A protein and the small-molecule ligand that binds it are described below.
Small molecule (SMILES): OC[C@H]1O[C@@H](O[C@H]2[C@H](O)[C@@H](O)[C@@H](O)O[C@@H]2CO)[C@H](O)[C@@H](O)[C@H]1O

Sequence of chain 1.A:
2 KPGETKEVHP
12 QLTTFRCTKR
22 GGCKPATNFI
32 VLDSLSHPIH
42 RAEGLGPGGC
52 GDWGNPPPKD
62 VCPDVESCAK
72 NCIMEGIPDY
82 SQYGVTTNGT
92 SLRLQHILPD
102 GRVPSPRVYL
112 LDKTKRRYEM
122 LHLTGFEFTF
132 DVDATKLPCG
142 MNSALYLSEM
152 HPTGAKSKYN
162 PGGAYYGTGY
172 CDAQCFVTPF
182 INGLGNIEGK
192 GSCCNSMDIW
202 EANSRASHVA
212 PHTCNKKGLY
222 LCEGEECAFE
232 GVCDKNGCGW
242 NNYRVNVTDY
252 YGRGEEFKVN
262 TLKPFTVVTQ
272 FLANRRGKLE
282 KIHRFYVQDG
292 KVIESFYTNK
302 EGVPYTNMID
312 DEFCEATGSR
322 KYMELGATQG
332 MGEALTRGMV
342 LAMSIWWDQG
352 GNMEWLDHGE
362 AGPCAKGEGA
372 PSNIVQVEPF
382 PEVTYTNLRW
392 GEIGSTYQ

Binding-site contacts:
Ligand atom C6 contacts residue TRP347 of chain 1.A at 3.9 Å (hydrophobic).
Ligand atom O2 contacts residue GLN175 of chain 1.A at 3.0 Å (h-bond).
Ligand atom O4 contacts residue TYR147 of chain 1.A at 3.4 Å (h-bond).
Ligand atom C1 contacts residue ASP199 of chain 1.A at 3.0 Å.
Ligand atom O3 contacts residue ASP173 of chain 1.A at 2.7 Å (salt-bridge).
Ligand atom O4 contacts residue ARG108 of chain 1.A at 3.3 Å (salt-bridge).
Ligand atom O3 contacts residue SER345 of chain 1.A at 3.9 Å.
Ligand atom C2 contacts residue ARG108 of chain 1.A at 3.9 Å.
Ligand atom O3 contacts residue GLN175 of chain 1.A at 3.3 Å.
Ligand atom O4 contacts residue ASP173 of chain 1.A at 3.8 Å.
Ligand atom C5 contacts residue TRP347 of chain 1.A at 3.7 Å (hydrophobic).
Ligand atom C2 contacts residue SER345 of chain 1.A at 3.9 Å.
Ligand atom O6 contacts residue GLU202 of chain 1.A at 2.8 Å (salt-bridge).
Ligand atom O6 contacts residue ALA145 of chain 1.A at 3.6 Å.
Ligand atom C3 contacts residue ARG108 of chain 1.A at 3.9 Å.
Ligand atom O1 contacts residue ASP199 of chain 1.A at 2.8 Å (salt-bridge).
Ligand atom O2 contacts residue ALA174 of chain 1.A at 3.9 Å.
Ligand atom O3 contacts residue ARG108 of chain 1.A at 3.0 Å (salt-bridge).
Ligand atom C6 contacts residue GLU202 of chain 1.A at 3.6 Å.
Ligand atom O2 contacts residue TYR147 of chain 1.A at 2.8 Å (h-bond).
Ligand atom O2 contacts residue ARG108 of chain 1.A at 3.6 Å.
Ligand atom O3 contacts residue PHE177 of chain 1.A at 3.7 Å.
Ligand atom C5 contacts residue TYR147 of chain 1.A at 3.8 Å (hydrophobic).
Ligand atom C6 contacts residue ALA145 of chain 1.A at 3.5 Å (hydrophobic).
Ligand atom O6 contacts residue ASN143 of chain 1.A at 3.6 Å.
Ligand atom C2 contacts residue GLN175 of chain 1.A at 3.7 Å.
Ligand atom O2 contacts residue ASP173 of chain 1.A at 4.0 Å.
Ligand atom O6 contacts residue TRP347 of chain 1.A at 2.9 Å (h-bond).
Ligand atom C6 contacts residue TRP347 of chain 1.A at 3.9 Å (hydrophobic).
Ligand atom C1 contacts residue TRP347 of chain 1.A at 3.9 Å (hydrophobic).
Ligand atom O5 contacts residue GLU202 of chain 1.A at 3.3 Å (salt-bridge).
Ligand atom O5 contacts residue ASP199 of chain 1.A at 3.1 Å (salt-bridge).
Ligand atom O2 contacts residue SER345 of chain 1.A at 2.8 Å (h-bond).
Ligand atom C6 contacts residue TYR147 of chain 1.A at 3.5 Å (hydrophobic).
Ligand atom O1 contacts residue SER197 of chain 1.A at 3.6 Å.
Ligand atom C3 contacts residue TRP347 of chain 1.A at 3.9 Å (hydrophobic).
Ligand atom O6 contacts residue TRP347 of chain 1.A at 3.3 Å.
Ligand atom C2 contacts residue TYR147 of chain 1.A at 3.5 Å (hydrophobic).
Ligand atom C3 contacts residue ASP173 of chain 1.A at 3.2 Å.
Ligand atom O4 contacts residue TYR171 of chain 1.A at 3.5 Å (h-bond).